Binding-site contacts:
Ligand atom O4 contacts residue NAG2 of chain 1.ZA at 4.4 Å.
Ligand atom C6 contacts residue NAG1 of chain 1.ZA at 3.8 Å.
Ligand atom C1 contacts residue SER333 of chain 1.G at 4.1 Å.
Ligand atom O6 contacts residue ARG113 of chain 1.G at 2.6 Å (salt-bridge).
Ligand atom C6 contacts residue NAG2 of chain 1.ZA at 4.3 Å.
Ligand atom C7 contacts residue NAG1 of chain 1.ZA at 4.1 Å.
Ligand atom C8 contacts residue NAG1 of chain 1.ZA at 4.2 Å.
Ligand atom C7 contacts residue ASN332 of chain 1.G at 3.6 Å.
Ligand atom N2 contacts residue ASN332 of chain 1.G at 2.8 Å (h-bond).
Ligand atom C1 contacts residue ASN332 of chain 1.G at 1.4 Å.
Ligand atom N2 contacts residue SER333 of chain 1.G at 3.9 Å.
Ligand atom C5 contacts residue NAG1 of chain 1.ZA at 4.2 Å.
Ligand atom C6 contacts residue ARG113 of chain 1.G at 3.4 Å.
Ligand atom O7 contacts residue ASN332 of chain 1.G at 4.0 Å.
Ligand atom C7 contacts residue THR341 of chain 1.G at 4.3 Å.
Ligand atom C3 contacts residue ASN332 of chain 1.G at 3.7 Å.
Ligand atom O5 contacts residue ASN332 of chain 1.G at 2.4 Å (h-bond).
Ligand atom O7 contacts residue ASN355 of chain 1.G at 3.9 Å.
Ligand atom O6 contacts residue NAG2 of chain 1.ZA at 3.0 Å (h-bond).
Ligand atom C8 contacts residue THR341 of chain 1.G at 3.3 Å.
Ligand atom C2 contacts residue ASN332 of chain 1.G at 2.4 Å.
Ligand atom C4 contacts residue ASN332 of chain 1.G at 4.2 Å.
Ligand atom O7 contacts residue NAG1 of chain 1.ZA at 3.0 Å (h-bond).
Ligand atom C5 contacts residue ASN332 of chain 1.G at 3.7 Å.

Sequence of chain 1.G:
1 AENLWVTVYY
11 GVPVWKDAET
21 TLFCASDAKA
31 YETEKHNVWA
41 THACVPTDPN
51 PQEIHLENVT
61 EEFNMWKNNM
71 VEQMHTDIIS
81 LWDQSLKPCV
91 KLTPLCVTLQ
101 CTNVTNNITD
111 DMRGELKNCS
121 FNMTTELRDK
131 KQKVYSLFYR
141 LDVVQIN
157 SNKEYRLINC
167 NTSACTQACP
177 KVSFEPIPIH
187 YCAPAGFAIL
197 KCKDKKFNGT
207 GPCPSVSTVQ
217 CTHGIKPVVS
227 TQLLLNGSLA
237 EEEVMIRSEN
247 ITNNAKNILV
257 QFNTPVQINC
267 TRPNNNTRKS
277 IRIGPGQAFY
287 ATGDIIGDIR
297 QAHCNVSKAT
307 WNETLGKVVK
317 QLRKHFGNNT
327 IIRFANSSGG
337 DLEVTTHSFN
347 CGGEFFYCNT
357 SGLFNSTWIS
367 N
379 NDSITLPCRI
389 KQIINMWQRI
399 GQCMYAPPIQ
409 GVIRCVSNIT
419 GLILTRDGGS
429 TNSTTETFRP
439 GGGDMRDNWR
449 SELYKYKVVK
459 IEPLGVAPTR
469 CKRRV

A small-molecule ligand and the protein it binds are described below.
Small molecule (SMILES): CC(=O)N[C@H]1[C@H](O[C@H]2[C@H](O)[C@@H](NC(C)=O)CO[C@@H]2CO)O[C@H](CO)[C@@H](O[C@@H]2O[C@H](CO)[C@@H](O)[C@H](O)[C@@H]2O)[C@@H]1O